A protein and the small-molecule ligand that binds it are described below.
Small molecule (SMILES): Cc1cc(CCCCCCCOc2ccc(C3=N[C@@H](C)CO3)cc2)on1

Binding-site contacts:
Ligand atom C7C contacts residue TYR197 of chain 3.A at 3.8 Å (hydrophobic).
Ligand atom N2 contacts residue PHE186 of chain 3.A at 3.7 Å.
Ligand atom C3C contacts residue TYR128 of chain 3.A at 3.9 Å (hydrophobic).
Ligand atom C5 contacts residue TYR152 of chain 3.A at 3.8 Å (hydrophobic).
Ligand atom C4A contacts residue ASN198 of chain 3.A at 3.9 Å.
Ligand atom O1 contacts residue TYR152 of chain 3.A at 3.9 Å.
Ligand atom C6B contacts residue TYR197 of chain 3.A at 3.7 Å (hydrophobic).
Ligand atom C7C contacts residue VAL191 of chain 3.A at 4.0 Å (hydrophobic).
Ligand atom C4C contacts residue TYR152 of chain 3.A at 3.8 Å (hydrophobic).
Ligand atom O1 contacts residue ALA24 of chain 3.C at 3.6 Å.
Ligand atom C4 contacts residue TYR152 of chain 3.A at 3.9 Å (hydrophobic).
Ligand atom C4 contacts residue MET224 of chain 3.A at 3.8 Å (hydrophobic).
Ligand atom N2 contacts residue PRO174 of chain 3.A at 3.9 Å.
Ligand atom C4 contacts residue PHE186 of chain 3.A at 3.6 Å (hydrophobic).
Ligand atom O1B contacts residue TYR128 of chain 3.A at 3.9 Å.
Ligand atom C3 contacts residue PRO174 of chain 3.A at 3.8 Å (hydrophobic).
Ligand atom C1C contacts residue TYR152 of chain 3.A at 4.0 Å (hydrophobic).
Ligand atom C5 contacts residue PHE186 of chain 3.A at 3.5 Å (hydrophobic).
Ligand atom C5C contacts residue ILE104 of chain 3.A at 3.8 Å (hydrophobic).
Ligand atom C31 contacts residue VAL176 of chain 3.A at 3.3 Å (hydrophobic).
Ligand atom O1 contacts residue VAL188 of chain 3.A at 3.8 Å.
Ligand atom O1B contacts residue ILE104 of chain 3.A at 3.9 Å.
Ligand atom C5C contacts residue TYR128 of chain 3.A at 3.5 Å (hydrophobic).
Ligand atom C5B contacts residue LEU106 of chain 3.A at 3.8 Å (hydrophobic).
Ligand atom C6C contacts residue VAL191 of chain 3.A at 3.2 Å (hydrophobic).
Ligand atom N2 contacts residue ALA24 of chain 3.C at 3.4 Å.
Ligand atom C4C contacts residue ILE104 of chain 3.A at 3.9 Å (hydrophobic).
Ligand atom C31 contacts residue PRO174 of chain 3.A at 3.4 Å (hydrophobic).
Ligand atom C3 contacts residue PHE186 of chain 3.A at 3.8 Å (hydrophobic).
Ligand atom C3C contacts residue VAL188 of chain 3.A at 3.3 Å (hydrophobic).
Ligand atom C2C contacts residue VAL188 of chain 3.A at 3.2 Å (hydrophobic).
Ligand atom C2C contacts residue TYR152 of chain 3.A at 4.0 Å (hydrophobic).
Ligand atom C5B contacts residue TYR197 of chain 3.A at 3.8 Å (hydrophobic).
Ligand atom CM1 contacts residue SER107 of chain 3.A at 3.9 Å.
Ligand atom C31 contacts residue ALA150 of chain 3.A at 3.1 Å (hydrophobic).
Ligand atom C6B contacts residue LEU106 of chain 3.A at 4.0 Å (hydrophobic).
Ligand atom C7C contacts residue TYR128 of chain 3.A at 3.6 Å (hydrophobic).
Ligand atom C4B contacts residue LEU106 of chain 3.A at 4.0 Å (hydrophobic).
Ligand atom C31 contacts residue SER175 of chain 3.A at 3.6 Å.
Ligand atom O1 contacts residue PHE186 of chain 3.A at 3.5 Å.

Sequence of chain 3.C:
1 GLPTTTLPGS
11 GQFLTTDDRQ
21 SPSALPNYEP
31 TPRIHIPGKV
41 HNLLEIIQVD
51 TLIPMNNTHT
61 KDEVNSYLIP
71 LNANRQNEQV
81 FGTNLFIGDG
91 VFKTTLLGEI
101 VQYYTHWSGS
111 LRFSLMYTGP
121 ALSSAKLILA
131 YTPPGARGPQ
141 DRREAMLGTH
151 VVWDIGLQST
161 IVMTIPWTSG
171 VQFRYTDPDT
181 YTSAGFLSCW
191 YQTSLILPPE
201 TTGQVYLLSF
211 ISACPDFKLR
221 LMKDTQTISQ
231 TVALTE

Sequence of chain 3.A:
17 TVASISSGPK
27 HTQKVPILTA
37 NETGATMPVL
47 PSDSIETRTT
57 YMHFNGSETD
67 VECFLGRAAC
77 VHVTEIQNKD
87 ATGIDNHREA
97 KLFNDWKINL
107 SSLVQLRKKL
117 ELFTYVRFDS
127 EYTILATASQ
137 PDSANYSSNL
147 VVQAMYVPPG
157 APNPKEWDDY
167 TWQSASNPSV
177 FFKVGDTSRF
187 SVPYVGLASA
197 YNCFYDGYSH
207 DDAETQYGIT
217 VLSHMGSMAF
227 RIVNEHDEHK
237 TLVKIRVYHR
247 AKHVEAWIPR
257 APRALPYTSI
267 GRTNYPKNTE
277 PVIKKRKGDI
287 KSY